Sequence of chain 1.A:
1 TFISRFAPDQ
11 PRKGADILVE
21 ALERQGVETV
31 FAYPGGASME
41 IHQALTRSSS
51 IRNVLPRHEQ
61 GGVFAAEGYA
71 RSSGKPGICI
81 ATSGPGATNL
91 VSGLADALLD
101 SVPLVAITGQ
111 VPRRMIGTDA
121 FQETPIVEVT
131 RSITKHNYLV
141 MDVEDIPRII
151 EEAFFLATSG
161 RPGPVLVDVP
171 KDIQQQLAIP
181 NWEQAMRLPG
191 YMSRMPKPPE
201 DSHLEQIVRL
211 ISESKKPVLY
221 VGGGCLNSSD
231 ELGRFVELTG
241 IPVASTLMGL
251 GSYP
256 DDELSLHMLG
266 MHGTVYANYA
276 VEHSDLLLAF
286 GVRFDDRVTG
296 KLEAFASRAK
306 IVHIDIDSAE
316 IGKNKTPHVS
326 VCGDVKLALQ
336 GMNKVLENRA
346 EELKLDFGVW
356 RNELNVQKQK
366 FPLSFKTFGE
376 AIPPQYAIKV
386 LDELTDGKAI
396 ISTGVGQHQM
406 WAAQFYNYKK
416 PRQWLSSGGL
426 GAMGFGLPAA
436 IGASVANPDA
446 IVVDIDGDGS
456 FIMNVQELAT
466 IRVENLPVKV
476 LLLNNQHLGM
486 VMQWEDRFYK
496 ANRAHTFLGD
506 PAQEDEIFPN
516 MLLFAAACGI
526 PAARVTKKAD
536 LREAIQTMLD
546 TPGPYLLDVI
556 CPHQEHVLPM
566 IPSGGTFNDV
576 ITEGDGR

Binding-site contacts:
Ligand atom CA' contacts residue GLY569 of chain 1.A at 3.5 Å.
Ligand atom C5 contacts residue LYS171 of chain 2.A at 3.7 Å.
Ligand atom C7' contacts residue ARG114 of chain 2.A at 3.5 Å.
Ligand atom C3' contacts residue ASP291 of chain 1.A at 4.1 Å.
Ligand atom CB' contacts residue ASP291 of chain 1.A at 3.7 Å.
Ligand atom C9' contacts residue MET115 of chain 2.A at 4.1 Å (hydrophobic).
Ligand atom CB' contacts residue ARG292 of chain 1.A at 3.6 Å.
Ligand atom C10 contacts residue ALA37 of chain 2.A at 3.6 Å (hydrophobic).
Ligand atom C8' contacts residue ARG114 of chain 2.A at 3.1 Å.
Ligand atom C6' contacts residue MET115 of chain 2.A at 3.7 Å (hydrophobic).
Ligand atom C9 contacts residue GLN122 of chain 2.A at 3.3 Å.
Ligand atom C4' contacts residue ASP291 of chain 1.A at 3.6 Å.
Ligand atom C5 contacts residue TRP489 of chain 1.A at 3.9 Å (hydrophobic).
Ligand atom C4' contacts residue GLY569 of chain 1.A at 4.1 Å.
Ligand atom C7 contacts residue TRP489 of chain 1.A at 3.9 Å (hydrophobic).
Ligand atom O6 contacts residue LYS171 of chain 2.A at 2.9 Å.
Ligand atom O6 contacts residue GLY36 of chain 2.A at 3.6 Å.
Ligand atom N1 contacts residue LYS171 of chain 2.A at 4.0 Å.
Ligand atom C8' contacts residue MET115 of chain 2.A at 3.8 Å (hydrophobic).
Ligand atom C3' contacts residue SER568 of chain 1.A at 3.9 Å.
Ligand atom C5' contacts residue GLY569 of chain 1.A at 3.9 Å.
Ligand atom OC' contacts residue ARG292 of chain 1.A at 3.9 Å.
Ligand atom OD' contacts residue ARG292 of chain 1.A at 2.7 Å (salt-bridge).
Ligand atom C9 contacts residue SER83 of chain 2.A at 3.4 Å.
Ligand atom C10 contacts residue LYS171 of chain 2.A at 3.7 Å.
Ligand atom OD' contacts residue MET266 of chain 1.A at 3.3 Å.
Ligand atom O6 contacts residue TRP489 of chain 1.A at 3.4 Å.
Ligand atom C7 contacts residue PHE121 of chain 2.A at 3.6 Å (hydrophobic).
Ligand atom C2 contacts residue SER568 of chain 1.A at 3.9 Å.
Ligand atom N1' contacts residue SER568 of chain 1.A at 3.8 Å.
Ligand atom C7 contacts residue ARG292 of chain 1.A at 3.6 Å.
Ligand atom C7' contacts residue MET115 of chain 2.A at 3.5 Å (hydrophobic).
Ligand atom C5' contacts residue MET115 of chain 2.A at 3.9 Å (hydrophobic).
Ligand atom OC' contacts residue PHE121 of chain 2.A at 3.4 Å.
Ligand atom OD' contacts residue SER568 of chain 1.A at 3.8 Å.
Ligand atom N1 contacts residue SER568 of chain 1.A at 3.8 Å.
Ligand atom C2' contacts residue SER568 of chain 1.A at 3.6 Å.
Ligand atom C9' contacts residue GLY569 of chain 1.A at 3.7 Å.
Ligand atom OC' contacts residue ASP291 of chain 1.A at 3.5 Å.
Ligand atom C9 contacts residue ALA37 of chain 2.A at 3.6 Å (hydrophobic).

This small molecule binds to this protein.
Small molecule (SMILES): CC(C)[C@@]1(C)N=C(c2nc3ccccc3cc2C(=O)O)NC1=O

Sequence of chain 2.A:
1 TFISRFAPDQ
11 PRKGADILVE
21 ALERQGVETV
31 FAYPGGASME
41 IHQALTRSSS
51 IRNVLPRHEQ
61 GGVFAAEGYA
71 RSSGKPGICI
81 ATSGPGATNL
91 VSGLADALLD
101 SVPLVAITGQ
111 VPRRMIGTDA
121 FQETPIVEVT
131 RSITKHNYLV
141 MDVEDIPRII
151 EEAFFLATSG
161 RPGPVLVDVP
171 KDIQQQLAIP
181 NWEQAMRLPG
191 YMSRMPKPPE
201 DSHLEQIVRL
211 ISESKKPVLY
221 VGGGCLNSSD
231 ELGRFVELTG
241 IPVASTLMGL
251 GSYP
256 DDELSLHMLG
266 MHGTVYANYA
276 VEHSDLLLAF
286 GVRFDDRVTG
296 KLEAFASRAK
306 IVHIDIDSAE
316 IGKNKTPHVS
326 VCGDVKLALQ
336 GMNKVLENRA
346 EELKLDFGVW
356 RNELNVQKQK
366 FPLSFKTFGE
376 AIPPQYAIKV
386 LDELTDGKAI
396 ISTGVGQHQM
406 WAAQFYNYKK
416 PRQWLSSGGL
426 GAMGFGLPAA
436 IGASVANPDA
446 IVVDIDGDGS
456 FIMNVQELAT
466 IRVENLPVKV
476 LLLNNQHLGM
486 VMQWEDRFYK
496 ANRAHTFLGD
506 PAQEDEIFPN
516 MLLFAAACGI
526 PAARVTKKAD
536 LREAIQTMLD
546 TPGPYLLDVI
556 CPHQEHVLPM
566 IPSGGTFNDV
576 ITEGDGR